Binding-site contacts:
Ligand atom N1 contacts residue PHE97 of chain 1.A at 3.3 Å.
Ligand atom O2' contacts residue GLY161 of chain 1.A at 3.0 Å (h-bond).
Ligand atom C4 contacts residue ARG62 of chain 1.A at 3.2 Å.
Ligand atom O6' contacts residue GLU186 of chain 1.A at 2.8 Å (salt-bridge).
Ligand atom O4 contacts residue ARG62 of chain 1.A at 3.1 Å (salt-bridge).
Ligand atom C4' contacts residue GLU186 of chain 1.A at 3.2 Å.
Ligand atom O3D contacts residue ASP121 of chain 1.A at 3.3 Å.
Ligand atom O2D contacts residue VAL122 of chain 1.A at 2.9 Å (h-bond).
Ligand atom O5' contacts residue TRP183 of chain 1.A at 3.3 Å (h-bond).
Ligand atom C6 contacts residue PHE97 of chain 1.A at 3.3 Å (hydrophobic).
Ligand atom O1A contacts residue HIS219 of chain 1.A at 3.2 Å (h-bond).
Ligand atom O3' contacts residue ARG99 of chain 1.A at 3.1 Å.
Ligand atom C1' contacts residue XYP2 of chain 1.B at 3.4 Å.
Ligand atom O2B contacts residue TYR153 of chain 1.A at 2.5 Å (h-bond).
Ligand atom O4' contacts residue GLU186 of chain 1.A at 2.7 Å (salt-bridge).
Ligand atom O3D contacts residue ASP123 of chain 1.A at 3.0 Å (salt-bridge).
Ligand atom O2 contacts residue PHE59 of chain 1.A at 3.3 Å.
Ligand atom O2B contacts residue TRP183 of chain 1.A at 2.9 Å (h-bond).
Ligand atom C6' contacts residue GLY184 of chain 1.A at 3.4 Å.
Ligand atom O2' contacts residue ASP121 of chain 1.A at 2.5 Å (salt-bridge).
Ligand atom O2A contacts residue HIS219 of chain 1.A at 3.2 Å.
Ligand atom O1B contacts residue ARG226 of chain 1.A at 3.0 Å (salt-bridge).
Ligand atom O1B contacts residue MN1 of chain 1.C at 2.1 Å.
Ligand atom O2 contacts residue ARG60 of chain 1.A at 2.9 Å (salt-bridge).
Ligand atom O4' contacts residue XYP2 of chain 1.B at 2.7 Å (h-bond).
Ligand atom C2' contacts residue XYP2 of chain 1.B at 3.3 Å.
Ligand atom O4' contacts residue ASN187 of chain 1.A at 3.2 Å (h-bond).
Ligand atom O1A contacts residue ASP123 of chain 1.A at 3.1 Å (salt-bridge).
Ligand atom C3' contacts residue ASP121 of chain 1.A at 3.2 Å.
Ligand atom O5' contacts residue XYP2 of chain 1.B at 3.2 Å (h-bond).
Ligand atom O2 contacts residue ARG62 of chain 1.A at 3.3 Å.
Ligand atom O3' contacts residue GLY161 of chain 1.A at 2.9 Å (h-bond).
Ligand atom O1B contacts residue HIS219 of chain 1.A at 3.2 Å (h-bond).
Ligand atom O2D contacts residue PRO58 of chain 1.A at 3.2 Å (h-bond).
Ligand atom O1A contacts residue MN1 of chain 1.C at 2.2 Å.
Ligand atom O2B contacts residue ARG226 of chain 1.A at 2.8 Å (salt-bridge).
Ligand atom O6' contacts residue GLY184 of chain 1.A at 2.9 Å (h-bond).
Ligand atom N3 contacts residue ARG60 of chain 1.A at 2.9 Å (salt-bridge).
Ligand atom O3' contacts residue ASP121 of chain 1.A at 2.8 Å (salt-bridge).
Ligand atom O1B contacts residue HIS217 of chain 1.A at 3.1 Å (h-bond).

Sequence of chain 1.A:
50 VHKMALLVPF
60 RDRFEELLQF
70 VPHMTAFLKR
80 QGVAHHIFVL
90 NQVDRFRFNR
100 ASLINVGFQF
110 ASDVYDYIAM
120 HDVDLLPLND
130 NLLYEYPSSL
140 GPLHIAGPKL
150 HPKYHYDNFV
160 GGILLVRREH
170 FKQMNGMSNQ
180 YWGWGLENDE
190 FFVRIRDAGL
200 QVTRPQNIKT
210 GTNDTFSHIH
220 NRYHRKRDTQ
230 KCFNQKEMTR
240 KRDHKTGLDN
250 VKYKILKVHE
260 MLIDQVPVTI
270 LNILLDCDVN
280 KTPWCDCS

The protein below binds the small molecule below.
Small molecule (SMILES): O=c1ccn([C@@H]2O[C@H](CO[P](=O)(O)O[P](=O)(O)O[C@H]3O[C@H](CO)[C@H](O)[C@H](O)[C@H]3O)[C@@H](O)[C@H]2O)c(=O)[nH]1